Sequence of chain 1.A:
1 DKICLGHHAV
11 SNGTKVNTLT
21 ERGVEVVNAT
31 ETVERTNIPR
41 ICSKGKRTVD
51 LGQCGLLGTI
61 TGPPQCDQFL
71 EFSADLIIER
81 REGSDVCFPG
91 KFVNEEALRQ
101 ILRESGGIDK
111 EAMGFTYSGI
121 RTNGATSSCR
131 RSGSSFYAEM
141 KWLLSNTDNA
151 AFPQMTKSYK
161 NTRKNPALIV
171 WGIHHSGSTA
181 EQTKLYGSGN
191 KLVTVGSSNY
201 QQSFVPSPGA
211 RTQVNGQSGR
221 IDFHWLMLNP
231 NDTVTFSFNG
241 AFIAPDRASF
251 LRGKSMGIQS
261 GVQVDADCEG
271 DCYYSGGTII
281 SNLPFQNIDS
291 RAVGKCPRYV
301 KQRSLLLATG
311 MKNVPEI

This small molecule binds to this protein.
Small molecule (SMILES): CC(=O)N[C@H]1[C@H](O[C@H]2[C@H](O)[C@@H](CO)OC[C@@H]2NC(C)=O)O[C@H](CO)[C@@H](O)[C@@H]1O

Sequence of chain 1.B:
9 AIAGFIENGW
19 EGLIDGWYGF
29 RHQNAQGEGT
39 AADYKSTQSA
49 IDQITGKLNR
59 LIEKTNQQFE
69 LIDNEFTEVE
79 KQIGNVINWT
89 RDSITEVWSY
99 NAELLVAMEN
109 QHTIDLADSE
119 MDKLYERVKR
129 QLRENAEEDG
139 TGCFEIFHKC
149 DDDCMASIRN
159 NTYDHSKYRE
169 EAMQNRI

Binding-site contacts:
Ligand atom O5 contacts residue ASN86 of chain 1.B at 2.4 Å (h-bond).
Ligand atom O5 contacts residue GLY82 of chain 1.B at 4.4 Å.
Ligand atom O6 contacts residue GLU76 of chain 1.B at 4.0 Å.
Ligand atom C3 contacts residue ASN86 of chain 1.B at 3.8 Å.
Ligand atom C6 contacts residue GLU73 of chain 1.B at 4.1 Å.
Ligand atom C8 contacts residue ASP90 of chain 1.B at 4.2 Å.
Ligand atom C1 contacts residue ASN86 of chain 1.B at 1.4 Å.
Ligand atom C5 contacts residue ASN86 of chain 1.B at 3.7 Å.
Ligand atom O6 contacts residue GLY82 of chain 1.B at 4.2 Å.
Ligand atom C2 contacts residue ASN86 of chain 1.B at 2.5 Å.
Ligand atom C6 contacts residue GLU76 of chain 1.B at 3.7 Å.
Ligand atom N2 contacts residue ASN86 of chain 1.B at 2.9 Å (h-bond).
Ligand atom C7 contacts residue ASN86 of chain 1.B at 3.9 Å.
Ligand atom C6 contacts residue ARG291 of chain 1.A at 4.2 Å.
Ligand atom O7 contacts residue ASN86 of chain 1.B at 4.0 Å.
Ligand atom O6 contacts residue ARG291 of chain 1.A at 4.0 Å.
Ligand atom C4 contacts residue ASN86 of chain 1.B at 4.3 Å.